Binding-site contacts:
Ligand atom CE1 contacts residue TYR398 of chain 1.B at 3.2 Å (hydrophobic).
Ligand atom OH contacts residue HIS98 of chain 1.B at 3.3 Å.
Ligand atom CD1 contacts residue TYR398 of chain 1.B at 4.0 Å (hydrophobic).
Ligand atom CE1 contacts residue ASN100 of chain 1.B at 3.5 Å.
Ligand atom C contacts residue MET99 of chain 1.B at 4.2 Å (hydrophobic).
Ligand atom CG contacts residue ASN120 of chain 1.C at 3.6 Å.
Ligand atom N contacts residue HIS241 of chain 1.B at 4.3 Å.
Ligand atom CD1 contacts residue SER440 of chain 1.C at 4.3 Å.
Ligand atom CD2 contacts residue VAL122 of chain 1.C at 3.5 Å (hydrophobic).
Ligand atom CZ contacts residue ASN100 of chain 1.B at 3.4 Å.
Ligand atom CD1 contacts residue MET99 of chain 1.B at 4.3 Å (hydrophobic).
Ligand atom CE1 contacts residue ASN120 of chain 1.C at 3.8 Å.
Ligand atom CE2 contacts residue SER126 of chain 1.C at 4.4 Å.
Ligand atom CG contacts residue VAL122 of chain 1.C at 4.1 Å (hydrophobic).
Ligand atom OH contacts residue TYR398 of chain 1.B at 3.9 Å.
Ligand atom C10 contacts residue HIS241 of chain 1.B at 3.5 Å.
Ligand atom CZ contacts residue TYR398 of chain 1.B at 3.8 Å (hydrophobic).
Ligand atom C10 contacts residue VAL122 of chain 1.C at 4.0 Å (hydrophobic).
Ligand atom OH contacts residue ASN120 of chain 1.C at 4.4 Å.
Ligand atom CA contacts residue LLP392 of chain 1.B at 4.1 Å.
Ligand atom CD1 contacts residue ASN120 of chain 1.C at 3.6 Å.
Ligand atom N contacts residue VAL122 of chain 1.C at 4.4 Å.
Ligand atom CD2 contacts residue ASN120 of chain 1.C at 3.8 Å.
Ligand atom CE2 contacts residue ASN120 of chain 1.C at 3.9 Å.
Ligand atom CE1 contacts residue MET99 of chain 1.B at 4.3 Å (hydrophobic).
Ligand atom CZ contacts residue HIS98 of chain 1.B at 4.0 Å.
Ligand atom OH contacts residue ASN100 of chain 1.B at 2.5 Å (h-bond).
Ligand atom OH contacts residue SER126 of chain 1.C at 3.6 Å (h-bond).
Ligand atom CZ contacts residue ASN120 of chain 1.C at 3.9 Å.
Ligand atom CA contacts residue HIS241 of chain 1.B at 4.3 Å.
Ligand atom C10 contacts residue TYR242 of chain 1.B at 3.9 Å (hydrophobic).
Ligand atom CE2 contacts residue HIS98 of chain 1.B at 4.0 Å.
Ligand atom CB contacts residue ASN120 of chain 1.C at 4.3 Å.
Ligand atom CE2 contacts residue VAL122 of chain 1.C at 4.1 Å (hydrophobic).
Ligand atom CB contacts residue VAL122 of chain 1.C at 4.3 Å (hydrophobic).
Ligand atom CB contacts residue LLP392 of chain 1.B at 3.3 Å.
Ligand atom C contacts residue LLP392 of chain 1.B at 4.1 Å.
Ligand atom C contacts residue THR298 of chain 1.B at 4.0 Å.
Ligand atom CB contacts residue SER440 of chain 1.C at 3.8 Å.
Ligand atom CG contacts residue SER440 of chain 1.C at 4.0 Å.

The small molecule below binds the protein below.
Small molecule (SMILES): CN[C@H](C)Cc1ccc(O)cc1

Sequence of chain 1.C:
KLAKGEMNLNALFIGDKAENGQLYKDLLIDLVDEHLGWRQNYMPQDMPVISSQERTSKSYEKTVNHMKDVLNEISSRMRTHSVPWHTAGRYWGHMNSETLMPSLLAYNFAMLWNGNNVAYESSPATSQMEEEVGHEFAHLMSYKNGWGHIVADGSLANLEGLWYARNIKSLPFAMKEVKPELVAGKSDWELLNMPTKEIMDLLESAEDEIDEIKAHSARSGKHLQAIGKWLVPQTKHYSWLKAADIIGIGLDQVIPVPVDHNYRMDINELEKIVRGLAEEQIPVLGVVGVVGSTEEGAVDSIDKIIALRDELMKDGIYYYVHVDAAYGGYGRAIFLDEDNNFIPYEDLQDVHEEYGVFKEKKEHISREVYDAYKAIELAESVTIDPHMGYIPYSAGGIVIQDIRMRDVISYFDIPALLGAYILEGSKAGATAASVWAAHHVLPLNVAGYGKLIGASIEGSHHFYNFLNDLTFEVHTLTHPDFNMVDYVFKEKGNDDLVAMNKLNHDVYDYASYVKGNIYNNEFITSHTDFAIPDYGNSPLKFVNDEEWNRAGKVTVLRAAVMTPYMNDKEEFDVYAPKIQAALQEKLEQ

Sequence of chain 1.B:
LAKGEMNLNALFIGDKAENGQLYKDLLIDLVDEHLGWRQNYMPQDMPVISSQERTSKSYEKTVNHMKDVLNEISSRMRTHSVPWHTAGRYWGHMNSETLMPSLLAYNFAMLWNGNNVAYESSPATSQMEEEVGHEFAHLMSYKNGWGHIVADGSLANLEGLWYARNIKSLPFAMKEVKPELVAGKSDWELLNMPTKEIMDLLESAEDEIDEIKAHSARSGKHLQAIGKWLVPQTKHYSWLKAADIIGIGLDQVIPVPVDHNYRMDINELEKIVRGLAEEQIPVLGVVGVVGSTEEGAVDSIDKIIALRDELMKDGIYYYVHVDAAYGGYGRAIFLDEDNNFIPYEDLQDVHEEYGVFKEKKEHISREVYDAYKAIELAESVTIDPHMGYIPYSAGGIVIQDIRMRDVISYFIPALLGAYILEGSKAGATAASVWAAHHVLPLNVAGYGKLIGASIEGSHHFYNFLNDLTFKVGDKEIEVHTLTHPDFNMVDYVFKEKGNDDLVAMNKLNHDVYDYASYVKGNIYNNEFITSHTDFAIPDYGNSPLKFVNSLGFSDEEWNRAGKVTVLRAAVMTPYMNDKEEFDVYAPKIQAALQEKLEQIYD